Sequence of chain 1.A:
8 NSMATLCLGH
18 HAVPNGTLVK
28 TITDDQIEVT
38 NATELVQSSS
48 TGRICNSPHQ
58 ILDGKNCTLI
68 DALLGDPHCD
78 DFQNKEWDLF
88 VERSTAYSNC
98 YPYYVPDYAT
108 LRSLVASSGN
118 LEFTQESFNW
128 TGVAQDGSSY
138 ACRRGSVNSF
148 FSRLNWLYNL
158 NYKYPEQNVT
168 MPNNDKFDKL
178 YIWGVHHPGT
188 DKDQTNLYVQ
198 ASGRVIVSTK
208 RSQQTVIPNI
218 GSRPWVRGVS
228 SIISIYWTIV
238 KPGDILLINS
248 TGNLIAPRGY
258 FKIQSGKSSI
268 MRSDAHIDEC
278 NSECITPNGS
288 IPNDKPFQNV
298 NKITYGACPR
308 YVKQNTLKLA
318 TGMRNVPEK

Sequence of chain 1.B:
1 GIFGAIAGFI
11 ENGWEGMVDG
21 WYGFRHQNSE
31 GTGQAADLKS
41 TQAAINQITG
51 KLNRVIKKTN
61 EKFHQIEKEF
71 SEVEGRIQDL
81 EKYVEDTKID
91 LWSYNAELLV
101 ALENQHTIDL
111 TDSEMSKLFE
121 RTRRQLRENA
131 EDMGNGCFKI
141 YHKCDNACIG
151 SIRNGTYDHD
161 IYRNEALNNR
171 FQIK

Binding-site contacts:
Ligand atom C1 contacts residue ASN285 of chain 1.A at 1.6 Å.
Ligand atom C5 contacts residue ASN285 of chain 1.A at 3.6 Å.
Ligand atom C1 contacts residue VAL297 of chain 1.A at 3.3 Å (hydrophobic).
Ligand atom C6 contacts residue ASN285 of chain 1.A at 4.2 Å.
Ligand atom C3 contacts residue ASN285 of chain 1.A at 4.1 Å.
Ligand atom C1 contacts residue ASN298 of chain 1.A at 4.0 Å.
Ligand atom C5 contacts residue ASN298 of chain 1.A at 4.2 Å.
Ligand atom O5 contacts residue VAL297 of chain 1.A at 4.4 Å.
Ligand atom C2 contacts residue ASN285 of chain 1.A at 2.9 Å.
Ligand atom O5 contacts residue ASN285 of chain 1.A at 2.4 Å (h-bond).
Ligand atom O6 contacts residue GLU69 of chain 1.B at 4.4 Å.
Ligand atom O6 contacts residue ASN285 of chain 1.A at 3.4 Å (h-bond).
Ligand atom N2 contacts residue ASN285 of chain 1.A at 3.3 Å (h-bond).
Ligand atom C6 contacts residue ASN298 of chain 1.A at 4.5 Å.
Ligand atom O5 contacts residue ASN298 of chain 1.A at 3.7 Å.
Ligand atom O6 contacts residue ASN298 of chain 1.A at 3.8 Å.
Ligand atom N2 contacts residue VAL297 of chain 1.A at 3.7 Å.
Ligand atom C4 contacts residue ASN285 of chain 1.A at 4.4 Å.
Ligand atom C2 contacts residue VAL297 of chain 1.A at 4.1 Å (hydrophobic).

This small molecule binds to this protein.
Small molecule (SMILES): CC(=O)N[C@H]1[C@H](O[C@H]2[C@H](O)[C@@H](NC(C)=O)CO[C@@H]2CO)O[C@H](CO)[C@@H](O[C@@H]2O[C@H](CO)[C@@H](O)[C@H](O)[C@@H]2O)[C@@H]1O